Sequence of chain 1.A:
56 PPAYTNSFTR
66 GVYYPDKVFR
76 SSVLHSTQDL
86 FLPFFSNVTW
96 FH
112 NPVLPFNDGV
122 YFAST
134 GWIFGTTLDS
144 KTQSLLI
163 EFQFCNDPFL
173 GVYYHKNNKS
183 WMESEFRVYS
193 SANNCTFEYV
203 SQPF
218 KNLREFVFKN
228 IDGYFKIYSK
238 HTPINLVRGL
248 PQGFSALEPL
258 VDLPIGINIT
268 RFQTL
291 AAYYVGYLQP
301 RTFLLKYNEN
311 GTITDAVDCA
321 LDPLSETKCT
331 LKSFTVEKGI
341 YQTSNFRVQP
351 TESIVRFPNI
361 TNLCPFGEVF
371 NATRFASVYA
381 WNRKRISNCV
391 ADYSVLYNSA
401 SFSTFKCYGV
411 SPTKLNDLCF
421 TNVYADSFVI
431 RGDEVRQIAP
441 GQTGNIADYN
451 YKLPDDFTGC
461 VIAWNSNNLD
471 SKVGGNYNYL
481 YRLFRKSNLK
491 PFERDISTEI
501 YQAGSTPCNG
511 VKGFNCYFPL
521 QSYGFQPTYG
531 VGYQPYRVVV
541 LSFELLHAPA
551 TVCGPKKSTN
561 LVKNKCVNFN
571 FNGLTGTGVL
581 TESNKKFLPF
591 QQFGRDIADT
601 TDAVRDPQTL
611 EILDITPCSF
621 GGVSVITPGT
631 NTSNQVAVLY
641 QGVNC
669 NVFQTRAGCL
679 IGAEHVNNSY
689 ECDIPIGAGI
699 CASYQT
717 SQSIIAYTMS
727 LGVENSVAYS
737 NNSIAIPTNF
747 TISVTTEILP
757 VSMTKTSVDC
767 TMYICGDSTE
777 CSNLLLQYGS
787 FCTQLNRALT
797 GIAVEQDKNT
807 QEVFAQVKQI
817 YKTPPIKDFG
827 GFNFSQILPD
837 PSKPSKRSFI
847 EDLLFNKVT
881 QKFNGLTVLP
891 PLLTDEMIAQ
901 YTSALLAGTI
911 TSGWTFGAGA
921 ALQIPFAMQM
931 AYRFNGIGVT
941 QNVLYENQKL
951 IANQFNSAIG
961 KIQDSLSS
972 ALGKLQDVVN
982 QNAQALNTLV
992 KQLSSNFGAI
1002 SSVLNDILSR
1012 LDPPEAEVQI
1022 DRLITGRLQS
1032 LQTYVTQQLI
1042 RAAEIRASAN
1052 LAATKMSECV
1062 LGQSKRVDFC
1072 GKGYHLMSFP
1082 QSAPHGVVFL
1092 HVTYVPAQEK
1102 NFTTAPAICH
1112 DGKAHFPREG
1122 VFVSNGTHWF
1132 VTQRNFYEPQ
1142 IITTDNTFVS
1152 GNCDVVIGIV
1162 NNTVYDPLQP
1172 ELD

Binding-site contacts:
Ligand atom O5 contacts residue ASN265 of chain 1.A at 2.4 Å (h-bond).
Ligand atom C1 contacts residue ASN265 of chain 1.A at 1.4 Å.
Ligand atom C7 contacts residue ASN265 of chain 1.A at 3.1 Å.
Ligand atom C1 contacts residue THR267 of chain 1.A at 4.2 Å.
Ligand atom O5 contacts residue THR267 of chain 1.A at 4.1 Å.
Ligand atom C2 contacts residue ASN265 of chain 1.A at 2.5 Å.
Ligand atom N2 contacts residue ASN265 of chain 1.A at 2.9 Å (h-bond).
Ligand atom C4 contacts residue ASN265 of chain 1.A at 4.2 Å.
Ligand atom O7 contacts residue ASN265 of chain 1.A at 2.9 Å (h-bond).
Ligand atom C5 contacts residue ASN265 of chain 1.A at 3.7 Å.
Ligand atom O6 contacts residue THR267 of chain 1.A at 4.4 Å.
Ligand atom C3 contacts residue ASN265 of chain 1.A at 3.8 Å.
Ligand atom O6 contacts residue THR139 of chain 1.A at 3.6 Å.
Ligand atom C5 contacts residue THR267 of chain 1.A at 4.4 Å.
Ligand atom C8 contacts residue ASN265 of chain 1.A at 4.3 Å.

A small-molecule ligand and the protein it binds are described below.
Small molecule (SMILES): CC(=O)N[C@@H]1[C@@H](O)[C@H](O)[C@@H](CO)O[C@H]1O